Sequence of chain 1.A:
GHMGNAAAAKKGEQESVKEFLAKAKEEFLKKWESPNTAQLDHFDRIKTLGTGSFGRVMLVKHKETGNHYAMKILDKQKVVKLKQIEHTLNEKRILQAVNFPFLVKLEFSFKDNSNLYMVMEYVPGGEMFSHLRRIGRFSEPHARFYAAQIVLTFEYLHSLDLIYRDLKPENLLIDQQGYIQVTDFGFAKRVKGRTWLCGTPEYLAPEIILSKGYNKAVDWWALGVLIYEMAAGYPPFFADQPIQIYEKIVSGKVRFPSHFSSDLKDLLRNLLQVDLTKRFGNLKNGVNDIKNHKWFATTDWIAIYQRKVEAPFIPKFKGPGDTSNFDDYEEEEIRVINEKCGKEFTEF

This protein binds this small molecule.
Small molecule (SMILES): Nc1nccc2ccccc12

Binding-site contacts:
Ligand atom C5 contacts residue PHE330 of chain 1.A at 3.5 Å (hydrophobic).
Ligand atom C2 contacts residue VAL126 of chain 1.A at 4.1 Å (hydrophobic).
Ligand atom N1 contacts residue MET123 of chain 1.A at 3.4 Å.
Ligand atom C6 contacts residue VAL60 of chain 1.A at 4.0 Å (hydrophobic).
Ligand atom C5 contacts residue VAL126 of chain 1.A at 4.2 Å (hydrophobic).
Ligand atom N3 contacts residue ALA73 of chain 1.A at 3.5 Å.
Ligand atom C9 contacts residue THR186 of chain 1.A at 3.5 Å.
Ligand atom C11 contacts residue LEU176 of chain 1.A at 3.4 Å (hydrophobic).
Ligand atom N1 contacts residue LEU176 of chain 1.A at 4.1 Å.
Ligand atom C8 contacts residue VAL60 of chain 1.A at 3.8 Å (hydrophobic).
Ligand atom N3 contacts residue TYR125 of chain 1.A at 3.8 Å.
Ligand atom N3 contacts residue VAL126 of chain 1.A at 3.0 Å (h-bond).
Ligand atom C5 contacts residue LEU52 of chain 1.A at 3.9 Å (hydrophobic).
Ligand atom N1 contacts residue GLU124 of chain 1.A at 2.9 Å (salt-bridge).
Ligand atom C10 contacts residue THR186 of chain 1.A at 3.6 Å.
Ligand atom N3 contacts residue GLU124 of chain 1.A at 3.9 Å.
Ligand atom N1 contacts residue VAL107 of chain 1.A at 4.1 Å.
Ligand atom N3 contacts residue LEU176 of chain 1.A at 3.8 Å.
Ligand atom C11 contacts residue ALA73 of chain 1.A at 3.9 Å (hydrophobic).
Ligand atom C5 contacts residue LEU176 of chain 1.A at 3.8 Å (hydrophobic).
Ligand atom C4 contacts residue LEU52 of chain 1.A at 4.0 Å (hydrophobic).
Ligand atom C7 contacts residue VAL60 of chain 1.A at 3.9 Å (hydrophobic).
Ligand atom C2 contacts residue GLU124 of chain 1.A at 3.8 Å.
Ligand atom C4 contacts residue PHE330 of chain 1.A at 3.6 Å (hydrophobic).
Ligand atom C2 contacts residue LEU176 of chain 1.A at 3.6 Å (hydrophobic).
Ligand atom C4 contacts residue VAL126 of chain 1.A at 3.3 Å (hydrophobic).
Ligand atom N1 contacts residue VAL126 of chain 1.A at 3.8 Å.
Ligand atom C10 contacts residue MET123 of chain 1.A at 4.1 Å (hydrophobic).
Ligand atom C4 contacts residue LEU176 of chain 1.A at 3.9 Å (hydrophobic).
Ligand atom C4 contacts residue ALA73 of chain 1.A at 4.2 Å (hydrophobic).
Ligand atom C10 contacts residue VAL60 of chain 1.A at 4.0 Å (hydrophobic).
Ligand atom N1 contacts residue THR186 of chain 1.A at 3.9 Å.
Ligand atom N1 contacts residue ALA73 of chain 1.A at 3.4 Å.
Ligand atom C10 contacts residue LEU176 of chain 1.A at 3.8 Å (hydrophobic).
Ligand atom C7 contacts residue LEU176 of chain 1.A at 4.1 Å (hydrophobic).
Ligand atom C4 contacts residue TYR125 of chain 1.A at 3.5 Å (hydrophobic).
Ligand atom C2 contacts residue ALA73 of chain 1.A at 3.3 Å (hydrophobic).
Ligand atom C11 contacts residue VAL60 of chain 1.A at 4.0 Å (hydrophobic).
Ligand atom C9 contacts residue VAL60 of chain 1.A at 3.9 Å (hydrophobic).
Ligand atom C6 contacts residue LEU176 of chain 1.A at 3.5 Å (hydrophobic).